A small-molecule ligand and the protein it binds are described below.
Small molecule (SMILES): N[C@@H](CCC(=O)O)C(=O)O

Binding-site contacts:
Ligand atom CD contacts residue ARG210 of chain 2.C at 4.0 Å.
Ligand atom CB contacts residue PHE181 of chain 2.C at 4.0 Å (hydrophobic).
Ligand atom OE2 contacts residue CYS177 of chain 2.C at 3.5 Å (h-bond).
Ligand atom OE2 contacts residue PHE131 of chain 2.C at 3.8 Å.
Ligand atom C contacts residue TYR128 of chain 2.C at 3.4 Å (hydrophobic).
Ligand atom OXT contacts residue ARG210 of chain 2.C at 4.4 Å.
Ligand atom C contacts residue PHE131 of chain 2.C at 4.4 Å (hydrophobic).
Ligand atom O contacts residue TYR128 of chain 2.C at 3.1 Å (h-bond).
Ligand atom N contacts residue PHE181 of chain 2.C at 4.0 Å.
Ligand atom N contacts residue GLU178 of chain 2.C at 3.4 Å (salt-bridge).
Ligand atom CA contacts residue PHE181 of chain 2.C at 4.1 Å (hydrophobic).
Ligand atom CA contacts residue TYR128 of chain 2.C at 3.5 Å (hydrophobic).
Ligand atom CB contacts residue TYR128 of chain 2.C at 4.0 Å (hydrophobic).
Ligand atom OE1 contacts residue SER204 of chain 2.C at 3.2 Å (h-bond).
Ligand atom C contacts residue ARG129 of chain 2.C at 4.1 Å.
Ligand atom O contacts residue PHE131 of chain 2.C at 3.2 Å.
Ligand atom CA contacts residue GLU178 of chain 2.C at 4.0 Å.
Ligand atom CB contacts residue GLU178 of chain 2.C at 3.3 Å.
Ligand atom OXT contacts residue ARG129 of chain 2.C at 3.3 Å (salt-bridge).
Ligand atom O contacts residue ARG210 of chain 2.C at 4.1 Å.
Ligand atom CD contacts residue PHE181 of chain 2.C at 3.7 Å (hydrophobic).
Ligand atom OE2 contacts residue GLU178 of chain 2.C at 4.0 Å.
Ligand atom OE1 contacts residue ARG214 of chain 2.C at 4.5 Å.
Ligand atom CD contacts residue SER204 of chain 2.C at 4.2 Å.
Ligand atom OE1 contacts residue PHE181 of chain 2.C at 3.6 Å.
Ligand atom OXT contacts residue TYR128 of chain 2.C at 4.1 Å.
Ligand atom N contacts residue MET287 of chain 1.C at 3.7 Å.
Ligand atom CD contacts residue CYS177 of chain 2.C at 4.3 Å (hydrophobic).
Ligand atom CG contacts residue PHE181 of chain 2.C at 3.7 Å (hydrophobic).
Ligand atom OE1 contacts residue ARG210 of chain 2.C at 3.4 Å.
Ligand atom OE1 contacts residue CYS177 of chain 2.C at 4.4 Å.
Ligand atom CD contacts residue PHE131 of chain 2.C at 4.5 Å (hydrophobic).
Ligand atom N contacts residue TYR128 of chain 2.C at 2.9 Å (h-bond).
Ligand atom CG contacts residue ARG210 of chain 2.C at 3.8 Å.
Ligand atom C contacts residue ARG210 of chain 2.C at 4.4 Å.
Ligand atom O contacts residue ARG129 of chain 2.C at 4.3 Å.
Ligand atom OE2 contacts residue PHE181 of chain 2.C at 4.3 Å.

Sequence of chain 1.C:
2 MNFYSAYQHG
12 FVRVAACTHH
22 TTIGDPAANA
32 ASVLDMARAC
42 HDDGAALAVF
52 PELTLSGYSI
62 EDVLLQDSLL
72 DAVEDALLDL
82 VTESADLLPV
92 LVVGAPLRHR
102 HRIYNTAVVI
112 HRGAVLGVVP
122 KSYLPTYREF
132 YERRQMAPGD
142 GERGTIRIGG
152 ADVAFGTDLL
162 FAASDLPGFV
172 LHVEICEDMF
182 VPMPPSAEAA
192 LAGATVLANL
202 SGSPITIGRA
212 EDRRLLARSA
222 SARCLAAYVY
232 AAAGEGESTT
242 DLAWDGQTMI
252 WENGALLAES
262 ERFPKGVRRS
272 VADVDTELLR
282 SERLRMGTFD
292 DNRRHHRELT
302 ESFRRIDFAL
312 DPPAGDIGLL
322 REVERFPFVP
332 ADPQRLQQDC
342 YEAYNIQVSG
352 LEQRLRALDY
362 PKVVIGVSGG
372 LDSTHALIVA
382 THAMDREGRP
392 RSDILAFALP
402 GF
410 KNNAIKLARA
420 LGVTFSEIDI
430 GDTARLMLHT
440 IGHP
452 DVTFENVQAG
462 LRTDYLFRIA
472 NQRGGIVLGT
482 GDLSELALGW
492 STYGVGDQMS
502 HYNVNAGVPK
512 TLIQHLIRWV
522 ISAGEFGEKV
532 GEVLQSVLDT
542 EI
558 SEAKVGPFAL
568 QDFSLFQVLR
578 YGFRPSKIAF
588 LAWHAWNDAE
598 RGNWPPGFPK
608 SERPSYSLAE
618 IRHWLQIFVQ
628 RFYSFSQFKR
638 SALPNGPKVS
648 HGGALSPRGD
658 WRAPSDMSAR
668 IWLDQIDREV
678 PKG

Sequence of chain 2.C:
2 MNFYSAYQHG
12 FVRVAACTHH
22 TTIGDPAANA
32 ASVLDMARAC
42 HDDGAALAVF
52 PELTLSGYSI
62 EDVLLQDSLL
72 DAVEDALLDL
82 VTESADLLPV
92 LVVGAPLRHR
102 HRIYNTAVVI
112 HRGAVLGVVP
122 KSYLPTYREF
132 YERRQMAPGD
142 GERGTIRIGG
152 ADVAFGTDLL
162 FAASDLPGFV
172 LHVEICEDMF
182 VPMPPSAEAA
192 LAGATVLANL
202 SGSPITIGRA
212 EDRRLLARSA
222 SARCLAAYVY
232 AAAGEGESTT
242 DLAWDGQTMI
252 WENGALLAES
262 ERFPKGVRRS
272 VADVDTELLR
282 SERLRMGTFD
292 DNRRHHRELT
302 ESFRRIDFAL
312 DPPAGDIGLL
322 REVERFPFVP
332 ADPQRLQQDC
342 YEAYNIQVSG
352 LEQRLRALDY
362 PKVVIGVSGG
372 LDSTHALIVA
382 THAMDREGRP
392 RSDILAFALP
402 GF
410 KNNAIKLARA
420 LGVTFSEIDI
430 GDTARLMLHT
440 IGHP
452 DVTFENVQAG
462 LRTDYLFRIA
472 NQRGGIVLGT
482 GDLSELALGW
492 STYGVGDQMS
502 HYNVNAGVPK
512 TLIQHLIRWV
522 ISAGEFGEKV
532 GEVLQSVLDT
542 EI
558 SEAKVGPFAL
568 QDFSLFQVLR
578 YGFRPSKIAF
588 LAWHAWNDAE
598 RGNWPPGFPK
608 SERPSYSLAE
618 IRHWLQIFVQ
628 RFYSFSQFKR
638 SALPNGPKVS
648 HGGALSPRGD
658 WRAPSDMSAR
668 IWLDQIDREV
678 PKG